Sequence of chain 1.A:
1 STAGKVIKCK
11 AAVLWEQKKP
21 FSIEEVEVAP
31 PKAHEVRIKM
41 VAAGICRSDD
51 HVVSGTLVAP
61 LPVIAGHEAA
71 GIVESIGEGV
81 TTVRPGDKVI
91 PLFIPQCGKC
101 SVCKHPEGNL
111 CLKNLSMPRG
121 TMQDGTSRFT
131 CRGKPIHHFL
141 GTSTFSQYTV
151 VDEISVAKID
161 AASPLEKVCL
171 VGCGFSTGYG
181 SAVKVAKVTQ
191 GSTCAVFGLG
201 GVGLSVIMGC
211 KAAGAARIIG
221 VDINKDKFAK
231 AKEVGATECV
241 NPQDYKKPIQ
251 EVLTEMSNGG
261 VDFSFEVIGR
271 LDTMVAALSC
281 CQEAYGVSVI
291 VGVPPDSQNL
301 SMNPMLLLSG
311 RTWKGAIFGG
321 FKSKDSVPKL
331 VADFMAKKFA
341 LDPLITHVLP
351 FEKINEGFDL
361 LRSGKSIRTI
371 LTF

Binding-site contacts:
Ligand atom O25 contacts residue ZN1 of chain 1.G at 2.1 Å.
Ligand atom C23 contacts residue PHE93 of chain 1.B at 3.9 Å (hydrophobic).
Ligand atom O25 contacts residue CYS46 of chain 1.B at 3.5 Å (h-bond).
Ligand atom O7 contacts residue SER116 of chain 1.B at 2.8 Å (h-bond).
Ligand atom C11 contacts residue SER116 of chain 1.B at 4.0 Å.
Ligand atom C6 contacts residue MET305 of chain 1.A at 4.0 Å (hydrophobic).
Ligand atom C23 contacts residue SER48 of chain 1.B at 4.0 Å.
Ligand atom C12 contacts residue ILE317 of chain 1.B at 3.9 Å (hydrophobic).
Ligand atom C21 contacts residue ILE317 of chain 1.B at 3.6 Å (hydrophobic).
Ligand atom C11 contacts residue ILE317 of chain 1.B at 3.5 Å (hydrophobic).
Ligand atom C23 contacts residue ZN1 of chain 1.G at 3.9 Å.
Ligand atom O12 contacts residue SER116 of chain 1.B at 2.7 Å (h-bond).
Ligand atom C21 contacts residue PHE93 of chain 1.B at 3.6 Å (hydrophobic).
Ligand atom C23 contacts residue LEU140 of chain 1.B at 3.9 Å (hydrophobic).
Ligand atom C24 contacts residue SER48 of chain 1.B at 3.0 Å.
Ligand atom C18 contacts residue LEU308 of chain 1.A at 3.6 Å (hydrophobic).
Ligand atom C1 contacts residue SER309 of chain 1.A at 3.9 Å.
Ligand atom O7 contacts residue MET117 of chain 1.B at 3.7 Å.
Ligand atom O26 contacts residue NAD1 of chain 1.I at 3.5 Å.
Ligand atom C12 contacts residue SER116 of chain 1.B at 3.8 Å.
Ligand atom C15 contacts residue LEU57 of chain 1.B at 3.5 Å (hydrophobic).
Ligand atom C14 contacts residue SER116 of chain 1.B at 3.5 Å.
Ligand atom O25 contacts residue SER48 of chain 1.B at 2.8 Å (h-bond).
Ligand atom C8 contacts residue SER116 of chain 1.B at 3.8 Å.
Ligand atom C19 contacts residue SER309 of chain 1.A at 4.0 Å.
Ligand atom O26 contacts residue SER48 of chain 1.B at 2.5 Å (h-bond).
Ligand atom C23 contacts residue HIS67 of chain 1.B at 3.9 Å.
Ligand atom O25 contacts residue CYS173 of chain 1.B at 3.5 Å (h-bond).
Ligand atom C24 contacts residue NAD1 of chain 1.I at 3.5 Å.
Ligand atom C19 contacts residue MET305 of chain 1.A at 3.6 Å (hydrophobic).
Ligand atom C22 contacts residue LEU140 of chain 1.B at 4.0 Å (hydrophobic).
Ligand atom C9 contacts residue SER116 of chain 1.B at 3.4 Å.
Ligand atom C1 contacts residue LEU110 of chain 1.B at 4.0 Å (hydrophobic).
Ligand atom O26 contacts residue VAL293 of chain 1.B at 3.7 Å.
Ligand atom C16 contacts residue LEU57 of chain 1.B at 3.7 Å (hydrophobic).
Ligand atom C7 contacts residue SER116 of chain 1.B at 3.8 Å.
Ligand atom O25 contacts residue NAD1 of chain 1.I at 3.0 Å.
Ligand atom C24 contacts residue ZN1 of chain 1.G at 3.3 Å.
Ligand atom O25 contacts residue HIS67 of chain 1.B at 3.2 Å (h-bond).
Ligand atom C24 contacts residue HIS67 of chain 1.B at 4.0 Å.

A small-molecule ligand and the protein it binds are described below.
Small molecule (SMILES): C[C@H](CCC(=O)O)[C@H]1CC[C@H]2[C@@H]3[C@H](O)C[C@@H]4C[C@H](O)CC[C@]4(C)[C@H]3C[C@H](O)[C@]12C

Sequence of chain 1.B:
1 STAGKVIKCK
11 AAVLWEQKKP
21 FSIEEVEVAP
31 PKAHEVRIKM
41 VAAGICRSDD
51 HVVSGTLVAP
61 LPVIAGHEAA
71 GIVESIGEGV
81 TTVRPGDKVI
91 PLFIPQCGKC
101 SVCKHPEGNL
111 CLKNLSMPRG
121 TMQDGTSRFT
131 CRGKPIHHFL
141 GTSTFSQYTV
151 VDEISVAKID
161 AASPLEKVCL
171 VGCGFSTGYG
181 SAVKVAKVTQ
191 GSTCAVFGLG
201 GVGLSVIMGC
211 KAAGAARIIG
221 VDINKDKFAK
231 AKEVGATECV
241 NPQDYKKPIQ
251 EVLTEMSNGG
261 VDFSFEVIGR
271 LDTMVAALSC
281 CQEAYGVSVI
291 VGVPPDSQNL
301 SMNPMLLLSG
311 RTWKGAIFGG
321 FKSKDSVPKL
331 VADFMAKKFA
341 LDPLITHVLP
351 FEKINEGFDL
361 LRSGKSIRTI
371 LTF